Sequence of chain 1.D:
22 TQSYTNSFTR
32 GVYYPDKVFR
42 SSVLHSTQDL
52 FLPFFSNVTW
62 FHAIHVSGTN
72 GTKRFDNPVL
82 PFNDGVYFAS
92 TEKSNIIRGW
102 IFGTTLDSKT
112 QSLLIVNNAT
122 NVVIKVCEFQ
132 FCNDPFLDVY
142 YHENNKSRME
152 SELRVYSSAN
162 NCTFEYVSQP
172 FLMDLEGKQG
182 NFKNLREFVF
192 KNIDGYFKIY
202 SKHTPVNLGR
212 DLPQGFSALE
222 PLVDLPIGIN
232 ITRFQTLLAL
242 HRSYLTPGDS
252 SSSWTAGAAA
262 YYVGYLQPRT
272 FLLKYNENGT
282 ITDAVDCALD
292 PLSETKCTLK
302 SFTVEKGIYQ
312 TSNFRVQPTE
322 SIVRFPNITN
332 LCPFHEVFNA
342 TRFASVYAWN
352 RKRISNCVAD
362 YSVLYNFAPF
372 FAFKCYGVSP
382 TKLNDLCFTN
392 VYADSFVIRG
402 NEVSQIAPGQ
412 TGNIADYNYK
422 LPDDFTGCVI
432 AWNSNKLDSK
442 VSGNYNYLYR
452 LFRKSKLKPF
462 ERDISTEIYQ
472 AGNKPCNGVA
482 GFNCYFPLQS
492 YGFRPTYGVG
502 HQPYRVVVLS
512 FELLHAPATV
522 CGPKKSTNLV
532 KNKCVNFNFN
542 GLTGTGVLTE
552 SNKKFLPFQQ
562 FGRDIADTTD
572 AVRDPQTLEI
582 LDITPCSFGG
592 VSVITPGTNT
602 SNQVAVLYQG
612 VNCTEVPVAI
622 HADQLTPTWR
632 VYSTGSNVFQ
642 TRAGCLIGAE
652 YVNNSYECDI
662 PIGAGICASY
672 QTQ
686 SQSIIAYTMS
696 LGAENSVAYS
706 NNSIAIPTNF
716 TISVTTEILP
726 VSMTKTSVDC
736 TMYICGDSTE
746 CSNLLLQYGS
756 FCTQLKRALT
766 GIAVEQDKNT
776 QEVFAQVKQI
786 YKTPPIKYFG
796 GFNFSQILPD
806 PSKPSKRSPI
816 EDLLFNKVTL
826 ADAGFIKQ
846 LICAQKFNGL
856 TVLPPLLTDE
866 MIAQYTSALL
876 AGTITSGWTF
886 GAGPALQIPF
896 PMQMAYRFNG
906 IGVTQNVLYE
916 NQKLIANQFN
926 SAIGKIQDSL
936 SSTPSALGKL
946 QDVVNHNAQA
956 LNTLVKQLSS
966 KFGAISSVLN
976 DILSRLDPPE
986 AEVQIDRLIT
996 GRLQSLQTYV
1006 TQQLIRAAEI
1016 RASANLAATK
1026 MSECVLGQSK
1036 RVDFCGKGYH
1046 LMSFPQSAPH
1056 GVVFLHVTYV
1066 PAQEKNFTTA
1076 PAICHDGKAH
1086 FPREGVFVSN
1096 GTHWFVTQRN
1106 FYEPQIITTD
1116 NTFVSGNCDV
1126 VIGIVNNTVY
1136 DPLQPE

This small molecule binds to this protein.
Small molecule (SMILES): CC(=O)N[C@@H]1[C@@H](O)[C@H](O)[C@@H](CO)O[C@H]1O

Binding-site contacts:
Ligand atom O7 contacts residue GLU616 of chain 1.D at 4.1 Å.
Ligand atom C1 contacts residue ASN613 of chain 1.D at 1.4 Å.
Ligand atom O7 contacts residue ASN613 of chain 1.D at 3.4 Å (h-bond).
Ligand atom C8 contacts residue GLN833 of chain 1.B at 3.6 Å.
Ligand atom C8 contacts residue ILE831 of chain 1.B at 3.5 Å (hydrophobic).
Ligand atom C7 contacts residue ASN613 of chain 1.D at 3.4 Å.
Ligand atom N2 contacts residue ILE831 of chain 1.B at 4.2 Å.
Ligand atom O5 contacts residue ASN613 of chain 1.D at 2.4 Å (h-bond).
Ligand atom C5 contacts residue ASN613 of chain 1.D at 3.7 Å.
Ligand atom C8 contacts residue ASN613 of chain 1.D at 4.5 Å.
Ligand atom C7 contacts residue GLN833 of chain 1.B at 4.5 Å.
Ligand atom C4 contacts residue ASN613 of chain 1.D at 4.2 Å.
Ligand atom C3 contacts residue ASN613 of chain 1.D at 3.8 Å.
Ligand atom C2 contacts residue ASN613 of chain 1.D at 2.4 Å.
Ligand atom O7 contacts residue GLN833 of chain 1.B at 4.3 Å.
Ligand atom N2 contacts residue ASN613 of chain 1.D at 2.9 Å (h-bond).
Ligand atom C7 contacts residue ILE831 of chain 1.B at 4.4 Å (hydrophobic).

Sequence of chain 1.B:
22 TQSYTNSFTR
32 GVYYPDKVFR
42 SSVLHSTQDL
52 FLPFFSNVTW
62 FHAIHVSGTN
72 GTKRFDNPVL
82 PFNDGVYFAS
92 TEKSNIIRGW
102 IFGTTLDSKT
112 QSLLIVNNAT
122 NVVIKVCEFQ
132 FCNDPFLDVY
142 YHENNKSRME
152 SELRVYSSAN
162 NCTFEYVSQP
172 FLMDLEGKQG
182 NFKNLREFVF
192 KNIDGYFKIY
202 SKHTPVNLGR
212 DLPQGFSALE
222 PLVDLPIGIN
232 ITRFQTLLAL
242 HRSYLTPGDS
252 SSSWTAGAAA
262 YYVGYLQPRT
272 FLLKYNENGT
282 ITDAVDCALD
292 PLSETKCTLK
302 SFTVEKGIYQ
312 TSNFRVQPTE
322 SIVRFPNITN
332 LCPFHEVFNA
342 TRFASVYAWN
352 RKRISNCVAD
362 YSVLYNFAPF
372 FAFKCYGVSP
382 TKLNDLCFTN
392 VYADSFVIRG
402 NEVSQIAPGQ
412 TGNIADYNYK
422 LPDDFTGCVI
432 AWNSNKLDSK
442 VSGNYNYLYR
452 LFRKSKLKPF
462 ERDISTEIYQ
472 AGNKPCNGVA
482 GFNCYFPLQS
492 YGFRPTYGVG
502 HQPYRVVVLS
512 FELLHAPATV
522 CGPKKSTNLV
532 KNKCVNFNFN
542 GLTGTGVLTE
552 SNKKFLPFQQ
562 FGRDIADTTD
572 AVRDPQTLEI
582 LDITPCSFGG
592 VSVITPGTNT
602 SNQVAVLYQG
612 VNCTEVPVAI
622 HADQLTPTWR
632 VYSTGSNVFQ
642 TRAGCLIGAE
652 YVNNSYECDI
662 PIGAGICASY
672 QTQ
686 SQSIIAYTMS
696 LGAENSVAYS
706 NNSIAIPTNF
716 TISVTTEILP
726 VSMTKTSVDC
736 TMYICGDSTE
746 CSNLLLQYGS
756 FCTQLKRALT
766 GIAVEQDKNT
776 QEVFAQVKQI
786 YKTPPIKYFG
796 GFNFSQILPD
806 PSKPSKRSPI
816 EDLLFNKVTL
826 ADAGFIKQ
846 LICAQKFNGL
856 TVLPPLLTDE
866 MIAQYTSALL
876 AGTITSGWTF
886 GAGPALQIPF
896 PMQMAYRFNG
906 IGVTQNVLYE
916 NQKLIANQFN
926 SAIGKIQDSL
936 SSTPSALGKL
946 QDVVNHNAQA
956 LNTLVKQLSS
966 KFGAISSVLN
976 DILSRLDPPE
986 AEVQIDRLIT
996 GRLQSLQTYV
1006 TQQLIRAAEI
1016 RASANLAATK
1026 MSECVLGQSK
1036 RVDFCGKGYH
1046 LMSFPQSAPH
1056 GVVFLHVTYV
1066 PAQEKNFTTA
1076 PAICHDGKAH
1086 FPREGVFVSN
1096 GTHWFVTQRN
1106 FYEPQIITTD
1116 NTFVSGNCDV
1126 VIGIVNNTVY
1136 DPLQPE